Sequence of chain 3.A:
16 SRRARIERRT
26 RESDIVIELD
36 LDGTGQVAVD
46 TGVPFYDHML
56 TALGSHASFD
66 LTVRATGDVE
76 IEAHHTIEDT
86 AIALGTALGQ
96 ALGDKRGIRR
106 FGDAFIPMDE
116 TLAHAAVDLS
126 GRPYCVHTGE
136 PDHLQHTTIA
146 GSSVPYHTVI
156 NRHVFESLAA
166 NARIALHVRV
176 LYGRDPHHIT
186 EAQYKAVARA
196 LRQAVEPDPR

Sequence of chain 9.A:
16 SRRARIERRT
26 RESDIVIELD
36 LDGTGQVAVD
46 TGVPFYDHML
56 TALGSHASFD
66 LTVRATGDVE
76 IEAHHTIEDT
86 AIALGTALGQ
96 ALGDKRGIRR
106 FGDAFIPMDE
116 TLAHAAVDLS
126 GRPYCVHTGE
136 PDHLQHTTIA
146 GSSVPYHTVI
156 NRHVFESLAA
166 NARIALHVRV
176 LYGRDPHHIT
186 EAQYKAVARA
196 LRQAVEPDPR

Binding-site contacts:
Ligand atom C4 contacts residue MN1 of chain 3.C at 3.3 Å.
Ligand atom N3 contacts residue HIS80 of chain 14.A at 2.9 Å (h-bond).
Ligand atom C3 contacts residue MET113 of chain 3.A at 3.4 Å (hydrophobic).
Ligand atom C4 contacts residue GLU186 of chain 3.A at 4.0 Å.
Ligand atom S1 contacts residue GLU83 of chain 14.A at 3.5 Å (salt-bridge).
Ligand atom C4 contacts residue HIS79 of chain 14.A at 3.1 Å.
Ligand atom N3 contacts residue MET113 of chain 3.A at 3.4 Å.
Ligand atom N2 contacts residue MET113 of chain 3.A at 3.6 Å.
Ligand atom N2 contacts residue GLU83 of chain 14.A at 3.2 Å (salt-bridge).
Ligand atom C4 contacts residue HIS182 of chain 3.A at 3.4 Å.
Ligand atom N2 contacts residue HIS79 of chain 14.A at 3.0 Å (h-bond).
Ligand atom N4 contacts residue GLU186 of chain 3.A at 3.8 Å.
Ligand atom N4 contacts residue HIS80 of chain 14.A at 3.3 Å (h-bond).
Ligand atom S1 contacts residue MN1 of chain 14.B at 3.8 Å.
Ligand atom S1 contacts residue MET113 of chain 3.A at 4.3 Å.
Ligand atom N3 contacts residue GLU186 of chain 3.A at 3.1 Å (salt-bridge).
Ligand atom N3 contacts residue HIS182 of chain 3.A at 3.2 Å (h-bond).
Ligand atom C4 contacts residue GLU83 of chain 14.A at 4.2 Å.
Ligand atom N2 contacts residue HIS183 of chain 3.A at 3.4 Å (h-bond).
Ligand atom C1 contacts residue GLU27 of chain 14.A at 4.1 Å.
Ligand atom C4 contacts residue HIS183 of chain 3.A at 3.7 Å.
Ligand atom C3 contacts residue MN1 of chain 3.C at 4.2 Å.
Ligand atom C3 contacts residue HIS80 of chain 14.A at 4.0 Å.
Ligand atom N1 contacts residue ASP84 of chain 14.A at 4.2 Å.
Ligand atom N3 contacts residue MN1 of chain 3.C at 2.2 Å.
Ligand atom N2 contacts residue HIS80 of chain 14.A at 4.1 Å.
Ligand atom C2 contacts residue ARG127 of chain 9.A at 3.5 Å.
Ligand atom N1 contacts residue GLU27 of chain 14.A at 3.7 Å.
Ligand atom N2 contacts residue MN1 of chain 14.B at 2.2 Å.
Ligand atom C4 contacts residue MET113 of chain 3.A at 3.6 Å (hydrophobic).
Ligand atom N4 contacts residue MN1 of chain 3.C at 3.0 Å.
Ligand atom S1 contacts residue ARG127 of chain 9.A at 3.5 Å.
Ligand atom C3 contacts residue MN1 of chain 14.B at 3.2 Å.
Ligand atom N4 contacts residue MET113 of chain 3.A at 3.2 Å.
Ligand atom C3 contacts residue HIS79 of chain 14.A at 4.2 Å.
Ligand atom N2 contacts residue MN1 of chain 3.C at 4.3 Å.
Ligand atom C4 contacts residue HIS80 of chain 14.A at 3.6 Å.
Ligand atom C3 contacts residue GLU83 of chain 14.A at 3.6 Å.
Ligand atom N1 contacts residue HIS80 of chain 14.A at 4.2 Å.
Ligand atom C4 contacts residue MN1 of chain 14.B at 3.2 Å.

Sequence of chain 14.A:
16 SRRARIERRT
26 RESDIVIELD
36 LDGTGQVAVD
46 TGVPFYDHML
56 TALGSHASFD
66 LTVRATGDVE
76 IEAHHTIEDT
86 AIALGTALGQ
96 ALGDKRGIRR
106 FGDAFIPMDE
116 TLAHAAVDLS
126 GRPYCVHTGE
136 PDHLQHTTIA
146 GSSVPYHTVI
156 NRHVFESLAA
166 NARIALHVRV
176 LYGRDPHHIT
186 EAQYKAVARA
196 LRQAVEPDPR

The protein below binds the small molecule below.
Small molecule (SMILES): NCCSc1ncn[nH]1